This protein binds this small molecule.
Small molecule (SMILES): O=C(NCCCCCCCNC(=O)NS(=O)(=O)c1cccc(Cl)c1)NS(=O)(=O)c1cccc(Cl)c1

Binding-site contacts:
Ligand atom O11 contacts residue LEU31 of chain 1.B at 3.0 Å (h-bond).
Ligand atom O19 contacts residue THR32 of chain 1.B at 2.4 Å (h-bond).
Ligand atom C51 contacts residue GLY29 of chain 1.B at 3.5 Å.
Ligand atom CL26 contacts residue VAL18 of chain 1.D at 3.4 Å.
Ligand atom C9 contacts residue GLY22 of chain 1.B at 3.4 Å.
Ligand atom O11 contacts residue GLY29 of chain 1.B at 3.1 Å.
Ligand atom N21 contacts residue GLY27 of chain 1.B at 3.2 Å (h-bond).
Ligand atom N5 contacts residue GLY22 of chain 1.B at 3.5 Å.
Ligand atom O11 contacts residue THR32 of chain 1.B at 3.0 Å (h-bond).
Ligand atom O11 contacts residue GLU30 of chain 1.B at 3.4 Å (salt-bridge).
Ligand atom C57 contacts residue GLY29 of chain 1.B at 3.0 Å.
Ligand atom N3 contacts residue GLY29 of chain 1.D at 3.2 Å (h-bond).
Ligand atom N3 contacts residue GLY22 of chain 1.D at 3.3 Å.
Ligand atom C10 contacts residue GLY22 of chain 1.D at 3.4 Å.
Ligand atom N3 contacts residue GLY27 of chain 1.D at 3.0 Å.
Ligand atom O12 contacts residue LEU31 of chain 1.D at 3.1 Å (h-bond).
Ligand atom C8 contacts residue GLY22 of chain 1.D at 2.8 Å.
Ligand atom N22 contacts residue GLY27 of chain 1.D at 3.0 Å (h-bond).
Ligand atom N22 contacts residue ARG23 of chain 1.D at 3.4 Å (salt-bridge).
Ligand atom O20 contacts residue THR32 of chain 1.D at 2.6 Å (h-bond).
Ligand atom C35 contacts residue GLY22 of chain 1.D at 3.4 Å.
Ligand atom N5 contacts residue GLY27 of chain 1.B at 3.0 Å.
Ligand atom C38 contacts residue ARG23 of chain 1.B at 3.3 Å.
Ligand atom C57 contacts residue THR28 of chain 1.B at 2.6 Å.
Ligand atom O20 contacts residue GLY22 of chain 1.D at 2.9 Å.
Ligand atom C27 contacts residue GLY22 of chain 1.B at 3.5 Å.
Ligand atom C35 contacts residue ARG23 of chain 1.D at 3.2 Å.
Ligand atom O12 contacts residue THR32 of chain 1.D at 3.0 Å (h-bond).
Ligand atom O19 contacts residue GLY22 of chain 1.B at 3.1 Å.
Ligand atom O14 contacts residue GLY27 of chain 1.B at 3.4 Å.
Ligand atom N5 contacts residue GLY29 of chain 1.B at 3.1 Å (h-bond).
Ligand atom N21 contacts residue GLY22 of chain 1.B at 3.0 Å.
Ligand atom C45 contacts residue MET19 of chain 1.D at 3.4 Å (hydrophobic).
Ligand atom CL25 contacts residue VAL18 of chain 1.B at 3.5 Å.
Ligand atom O12 contacts residue GLY29 of chain 1.D at 3.2 Å.
Ligand atom C51 contacts residue MET19 of chain 1.D at 2.6 Å (hydrophobic).
Ligand atom C7 contacts residue GLY22 of chain 1.B at 3.0 Å.
Ligand atom N21 contacts residue ARG23 of chain 1.B at 3.5 Å (salt-bridge).
Ligand atom O12 contacts residue GLU30 of chain 1.D at 3.5 Å (salt-bridge).
Ligand atom N22 contacts residue GLY22 of chain 1.D at 3.0 Å.

Sequence of chain 1.B:
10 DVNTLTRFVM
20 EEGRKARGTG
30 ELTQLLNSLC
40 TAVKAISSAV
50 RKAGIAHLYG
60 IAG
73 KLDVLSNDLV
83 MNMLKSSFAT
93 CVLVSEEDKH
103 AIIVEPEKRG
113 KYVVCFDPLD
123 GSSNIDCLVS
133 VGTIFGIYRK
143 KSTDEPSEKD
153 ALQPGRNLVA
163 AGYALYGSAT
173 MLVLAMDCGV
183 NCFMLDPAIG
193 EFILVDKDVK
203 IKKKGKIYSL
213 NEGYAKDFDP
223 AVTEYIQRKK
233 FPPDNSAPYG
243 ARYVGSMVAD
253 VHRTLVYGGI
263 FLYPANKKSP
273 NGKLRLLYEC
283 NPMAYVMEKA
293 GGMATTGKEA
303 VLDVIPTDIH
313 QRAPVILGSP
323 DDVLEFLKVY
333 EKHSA

Sequence of chain 1.D:
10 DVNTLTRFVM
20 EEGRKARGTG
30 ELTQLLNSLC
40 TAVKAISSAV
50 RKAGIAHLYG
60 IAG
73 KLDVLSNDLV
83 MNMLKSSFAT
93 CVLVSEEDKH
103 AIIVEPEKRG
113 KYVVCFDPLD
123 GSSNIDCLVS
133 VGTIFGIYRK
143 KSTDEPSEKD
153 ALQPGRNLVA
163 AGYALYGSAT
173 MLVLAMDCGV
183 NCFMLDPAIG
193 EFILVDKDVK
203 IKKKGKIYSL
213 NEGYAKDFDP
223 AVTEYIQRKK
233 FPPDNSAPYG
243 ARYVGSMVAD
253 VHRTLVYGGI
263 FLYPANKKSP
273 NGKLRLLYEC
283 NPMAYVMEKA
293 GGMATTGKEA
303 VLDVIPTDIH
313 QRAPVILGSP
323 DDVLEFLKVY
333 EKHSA